Sequence of chain 1.A:
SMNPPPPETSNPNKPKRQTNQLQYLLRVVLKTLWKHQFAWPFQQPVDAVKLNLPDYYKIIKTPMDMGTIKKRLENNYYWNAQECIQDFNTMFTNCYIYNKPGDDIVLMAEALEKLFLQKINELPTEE

Binding-site contacts:
Ligand atom C16 contacts residue PRO41 of chain 1.A at 3.9 Å (hydrophobic).
Ligand atom C28 contacts residue PHE42 of chain 1.A at 3.7 Å (hydrophobic).
Ligand atom C17 contacts residue TRP40 of chain 1.A at 4.0 Å (hydrophobic).
Ligand atom N27 contacts residue ILE105 of chain 1.A at 3.9 Å.
Ligand atom S1 contacts residue PRO41 of chain 1.A at 3.4 Å (h-bond).
Ligand atom C19 contacts residue ILE105 of chain 1.A at 4.0 Å (hydrophobic).
Ligand atom C16 contacts residue MET108 of chain 1.A at 3.6 Å (hydrophobic).
Ligand atom C6 contacts residue TRP40 of chain 1.A at 4.0 Å (hydrophobic).
Ligand atom N21 contacts residue ILE105 of chain 1.A at 4.0 Å.
Ligand atom C7 contacts residue TRP40 of chain 1.A at 3.8 Å (hydrophobic).
Ligand atom C11 contacts residue VAL46 of chain 1.A at 4.0 Å (hydrophobic).
Ligand atom N27 contacts residue ASN99 of chain 1.A at 3.6 Å.
Ligand atom C22 contacts residue ASN99 of chain 1.A at 3.3 Å.
Ligand atom C15 contacts residue MET108 of chain 1.A at 4.0 Å (hydrophobic).
Ligand atom C4 contacts residue LEU51 of chain 1.A at 3.9 Å (hydrophobic).
Ligand atom C11 contacts residue ILE105 of chain 1.A at 3.8 Å (hydrophobic).
Ligand atom C28 contacts residue PRO41 of chain 1.A at 3.6 Å (hydrophobic).
Ligand atom C2 contacts residue PRO41 of chain 1.A at 4.0 Å (hydrophobic).
Ligand atom N21 contacts residue ASN99 of chain 1.A at 3.1 Å (h-bond).
Ligand atom C23 contacts residue LEU53 of chain 1.A at 3.8 Å (hydrophobic).
Ligand atom N9 contacts residue ILE105 of chain 1.A at 3.8 Å.
Ligand atom O24 contacts residue LEU53 of chain 1.A at 3.6 Å.
Ligand atom C22 contacts residue TYR98 of chain 1.A at 4.0 Å (hydrophobic).
Ligand atom C22 contacts residue LEU53 of chain 1.A at 3.8 Å (hydrophobic).
Ligand atom C7 contacts residue LEU51 of chain 1.A at 3.9 Å (hydrophobic).
Ligand atom S1 contacts residue LEU51 of chain 1.A at 3.8 Å.
Ligand atom N10 contacts residue ILE105 of chain 1.A at 3.9 Å.
Ligand atom C28 contacts residue VAL46 of chain 1.A at 3.9 Å (hydrophobic).
Ligand atom C26 contacts residue LEU53 of chain 1.A at 3.6 Å (hydrophobic).
Ligand atom C23 contacts residue ASN99 of chain 1.A at 4.0 Å.
Ligand atom CL1 contacts residue ASP104 of chain 1.A at 3.6 Å.
Ligand atom CL1 contacts residue MET108 of chain 1.A at 3.8 Å.
Ligand atom O25 contacts residue TYR98 of chain 1.A at 3.9 Å.
Ligand atom C17 contacts residue ILE105 of chain 1.A at 3.5 Å (hydrophobic).
Ligand atom C17 contacts residue PRO41 of chain 1.A at 3.7 Å (hydrophobic).
Ligand atom O25 contacts residue LEU53 of chain 1.A at 3.7 Å.
Ligand atom O25 contacts residue ASN99 of chain 1.A at 3.7 Å.
Ligand atom C2 contacts residue LEU51 of chain 1.A at 3.6 Å (hydrophobic).
Ligand atom C16 contacts residue TRP40 of chain 1.A at 3.6 Å (hydrophobic).
Ligand atom C12 contacts residue ILE105 of chain 1.A at 3.9 Å (hydrophobic).

A protein and the small-molecule ligand that binds it are described below.
Small molecule (SMILES): COC(=O)C[C@@H]1N=C(c2ccc(Cl)cc2)c2c(sc(C)c2C)-n2c(C)nnc21